Sequence of chain 1.B:
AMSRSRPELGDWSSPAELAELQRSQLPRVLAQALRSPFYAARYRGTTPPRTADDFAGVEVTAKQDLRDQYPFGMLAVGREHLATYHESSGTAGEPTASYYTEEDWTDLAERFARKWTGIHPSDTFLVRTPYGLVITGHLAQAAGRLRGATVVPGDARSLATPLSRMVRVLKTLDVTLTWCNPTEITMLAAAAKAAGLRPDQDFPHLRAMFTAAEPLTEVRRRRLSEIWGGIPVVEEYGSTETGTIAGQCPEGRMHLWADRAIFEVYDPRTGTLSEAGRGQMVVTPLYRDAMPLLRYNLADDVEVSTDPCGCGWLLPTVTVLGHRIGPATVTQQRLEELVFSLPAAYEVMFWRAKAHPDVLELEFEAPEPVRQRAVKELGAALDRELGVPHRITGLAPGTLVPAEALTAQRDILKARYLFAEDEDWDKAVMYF

Binding-site contacts:
Ligand atom C6 contacts residue THR128 of chain 1.A at 3.2 Å.
Ligand atom C4 contacts residue TRP178 of chain 1.A at 3.7 Å (hydrophobic).
Ligand atom C6 contacts residue ALA211 of chain 1.A at 4.1 Å (hydrophobic).
Ligand atom C4 contacts residue ALA212 of chain 1.A at 3.4 Å (hydrophobic).
Ligand atom C6 contacts residue CYS179 of chain 1.A at 4.2 Å (hydrophobic).
Ligand atom C4 contacts residue SAL1 of chain 1.D at 3.7 Å.
Ligand atom C1' contacts residue THR128 of chain 1.A at 4.1 Å.
Ligand atom C6 contacts residue THR135 of chain 1.A at 3.9 Å.
Ligand atom O1' contacts residue PRO129 of chain 1.A at 3.6 Å.
Ligand atom C5 contacts residue TRP178 of chain 1.A at 3.5 Å (hydrophobic).
Ligand atom O2 contacts residue ALA212 of chain 1.A at 4.3 Å.
Ligand atom C5 contacts residue THR135 of chain 1.A at 3.6 Å.
Ligand atom C4 contacts residue THR135 of chain 1.A at 3.3 Å.
Ligand atom C5 contacts residue ALA211 of chain 1.A at 3.8 Å (hydrophobic).
Ligand atom C3 contacts residue ALA212 of chain 1.A at 3.4 Å (hydrophobic).
Ligand atom C1 contacts residue THR135 of chain 1.A at 4.0 Å.
Ligand atom C3 contacts residue THR135 of chain 1.A at 3.4 Å.
Ligand atom O2 contacts residue LYS419 of chain 1.B at 3.8 Å.
Ligand atom C5 contacts residue ALA212 of chain 1.A at 3.7 Å (hydrophobic).
Ligand atom O2' contacts residue PRO129 of chain 1.A at 4.0 Å.
Ligand atom C1' contacts residue ASN180 of chain 1.A at 3.5 Å.
Ligand atom C3 contacts residue SAL1 of chain 1.D at 3.4 Å.
Ligand atom C6 contacts residue ASN180 of chain 1.A at 3.8 Å.
Ligand atom C1 contacts residue ALA212 of chain 1.A at 3.9 Å (hydrophobic).
Ligand atom O1' contacts residue ARG156 of chain 1.A at 3.4 Å (salt-bridge).
Ligand atom C2 contacts residue SAL1 of chain 1.D at 4.5 Å.
Ligand atom C2 contacts residue ALA212 of chain 1.A at 3.6 Å (hydrophobic).
Ligand atom O2 contacts residue THR135 of chain 1.A at 4.0 Å.
Ligand atom C5 contacts residue THR128 of chain 1.A at 3.8 Å.
Ligand atom O2' contacts residue ARG127 of chain 1.A at 4.3 Å.
Ligand atom C1' contacts residue PRO129 of chain 1.A at 3.8 Å (hydrophobic).
Ligand atom O2' contacts residue ASN180 of chain 1.A at 3.0 Å (h-bond).
Ligand atom C2 contacts residue THR135 of chain 1.A at 3.8 Å.
Ligand atom C1 contacts residue ASN180 of chain 1.A at 4.2 Å.
Ligand atom O1' contacts residue ASN180 of chain 1.A at 3.9 Å.
Ligand atom O2' contacts residue THR128 of chain 1.A at 3.8 Å.
Ligand atom C6 contacts residue ALA212 of chain 1.A at 3.9 Å (hydrophobic).
Ligand atom C4 contacts residue ALA211 of chain 1.A at 4.3 Å (hydrophobic).
Ligand atom C3 contacts residue LYS419 of chain 1.B at 4.4 Å.
Ligand atom C1 contacts residue THR128 of chain 1.A at 3.8 Å.

A protein and the small-molecule ligand that binds it are described below.
Small molecule (SMILES): O=C(O)c1ccccc1O

Sequence of chain 1.A:
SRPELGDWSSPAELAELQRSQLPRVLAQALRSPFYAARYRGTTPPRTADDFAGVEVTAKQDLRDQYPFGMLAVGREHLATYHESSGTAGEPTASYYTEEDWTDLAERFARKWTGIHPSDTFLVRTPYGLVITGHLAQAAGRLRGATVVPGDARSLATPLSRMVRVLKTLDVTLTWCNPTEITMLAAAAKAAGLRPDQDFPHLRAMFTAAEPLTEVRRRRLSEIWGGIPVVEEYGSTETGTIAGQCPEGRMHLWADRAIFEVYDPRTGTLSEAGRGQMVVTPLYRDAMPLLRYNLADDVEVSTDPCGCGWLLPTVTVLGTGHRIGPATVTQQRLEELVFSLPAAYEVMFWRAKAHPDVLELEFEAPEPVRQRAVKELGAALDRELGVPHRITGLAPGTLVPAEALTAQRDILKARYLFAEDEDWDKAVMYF